Binding-site contacts:
Ligand atom CAF contacts residue GLU149 of chain 1.B at 3.6 Å.
Ligand atom OAI contacts residue GLY115 of chain 1.B at 4.4 Å.
Ligand atom CAE contacts residue CYS57 of chain 1.B at 4.0 Å (hydrophobic).
Ligand atom CAG contacts residue VAL46 of chain 1.B at 3.8 Å (hydrophobic).
Ligand atom OAI contacts residue ALA177 of chain 1.B at 3.7 Å.
Ligand atom CAG contacts residue THR55 of chain 1.B at 3.7 Å.
Ligand atom CAB contacts residue PHE198 of chain 1.B at 3.8 Å (hydrophobic).
Ligand atom CAC contacts residue VAL234 of chain 1.B at 3.7 Å (hydrophobic).
Ligand atom CAC contacts residue PHE198 of chain 1.B at 3.8 Å (hydrophobic).
Ligand atom OAH contacts residue PHE254 of chain 1.B at 4.1 Å.
Ligand atom CAA contacts residue VAL147 of chain 1.B at 4.2 Å (hydrophobic).
Ligand atom CAD contacts residue VAL46 of chain 1.B at 4.2 Å (hydrophobic).
Ligand atom CAB contacts residue VAL234 of chain 1.B at 4.0 Å (hydrophobic).
Ligand atom CAG contacts residue HIS113 of chain 1.B at 3.5 Å.
Ligand atom CAA contacts residue VAL234 of chain 1.B at 4.3 Å (hydrophobic).
Ligand atom OAH contacts residue GLY56 of chain 1.B at 3.4 Å.
Ligand atom CAF contacts residue GLY115 of chain 1.B at 4.3 Å.
Ligand atom CAE contacts residue VAL46 of chain 1.B at 3.7 Å (hydrophobic).
Ligand atom CAF contacts residue VAL46 of chain 1.B at 4.3 Å (hydrophobic).
Ligand atom CAA contacts residue LYS200 of chain 1.B at 4.1 Å.
Ligand atom CAG contacts residue PHE254 of chain 1.B at 3.7 Å (hydrophobic).
Ligand atom OAH contacts residue HIS113 of chain 1.B at 3.4 Å (h-bond).
Ligand atom CAB contacts residue VAL147 of chain 1.B at 4.0 Å (hydrophobic).
Ligand atom CAE contacts residue HIS113 of chain 1.B at 3.9 Å.
Ligand atom CAF contacts residue CYS57 of chain 1.B at 3.7 Å (hydrophobic).
Ligand atom OAH contacts residue VAL46 of chain 1.B at 3.4 Å.
Ligand atom CAC contacts residue PHE254 of chain 1.B at 4.2 Å (hydrophobic).
Ligand atom CAC contacts residue HIS113 of chain 1.B at 4.4 Å.
Ligand atom OAH contacts residue THR55 of chain 1.B at 2.9 Å (h-bond).
Ligand atom CAA contacts residue GLU149 of chain 1.B at 3.4 Å.
Ligand atom CAD contacts residue HIS113 of chain 1.B at 3.4 Å.
Ligand atom OAI contacts residue LYS200 of chain 1.B at 4.0 Å.
Ligand atom OAI contacts residue GLU149 of chain 1.B at 2.5 Å (salt-bridge).
Ligand atom OAI contacts residue VAL147 of chain 1.B at 3.4 Å.

Sequence of chain 1.B:
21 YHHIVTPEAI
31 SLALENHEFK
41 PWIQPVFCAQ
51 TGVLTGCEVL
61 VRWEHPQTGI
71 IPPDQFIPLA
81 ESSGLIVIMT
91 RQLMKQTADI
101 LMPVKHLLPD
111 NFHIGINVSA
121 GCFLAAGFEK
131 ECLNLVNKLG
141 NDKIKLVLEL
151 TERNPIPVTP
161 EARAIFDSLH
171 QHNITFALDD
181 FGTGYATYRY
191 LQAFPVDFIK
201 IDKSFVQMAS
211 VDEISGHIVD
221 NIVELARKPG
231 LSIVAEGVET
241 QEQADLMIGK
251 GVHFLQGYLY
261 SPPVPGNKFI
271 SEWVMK

This small molecule binds to this protein.
Small molecule (SMILES): OCC1CCC(O)CC1